The protein below binds the small molecule below.
Small molecule (SMILES): OC1C(O)C(O)C(O)C(O)C1O

Sequence of chain 1.B:
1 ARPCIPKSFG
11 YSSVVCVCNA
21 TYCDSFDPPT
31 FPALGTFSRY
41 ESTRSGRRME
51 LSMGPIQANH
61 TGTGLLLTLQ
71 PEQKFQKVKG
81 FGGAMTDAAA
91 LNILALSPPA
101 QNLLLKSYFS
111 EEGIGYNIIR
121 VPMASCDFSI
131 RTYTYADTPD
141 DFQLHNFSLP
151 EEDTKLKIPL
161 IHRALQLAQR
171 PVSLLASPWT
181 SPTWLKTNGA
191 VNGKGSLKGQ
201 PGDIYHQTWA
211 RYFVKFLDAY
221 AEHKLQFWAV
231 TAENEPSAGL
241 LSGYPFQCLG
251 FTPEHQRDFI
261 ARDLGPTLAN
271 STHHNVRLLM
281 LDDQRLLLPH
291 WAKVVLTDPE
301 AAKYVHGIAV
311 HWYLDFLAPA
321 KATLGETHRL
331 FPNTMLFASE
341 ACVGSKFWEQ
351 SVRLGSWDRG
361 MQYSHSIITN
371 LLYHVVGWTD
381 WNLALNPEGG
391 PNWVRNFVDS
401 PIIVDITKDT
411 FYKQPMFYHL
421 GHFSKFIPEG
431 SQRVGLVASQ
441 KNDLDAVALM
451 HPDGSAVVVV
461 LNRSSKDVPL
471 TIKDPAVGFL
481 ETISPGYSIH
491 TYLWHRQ

Binding-site contacts:
Ligand atom C5 contacts residue TRP381 of chain 1.B at 3.8 Å (hydrophobic).
Ligand atom C4 contacts residue ASP127 of chain 1.B at 3.6 Å.
Ligand atom C5 contacts residue ASN396 of chain 1.B at 3.8 Å.
Ligand atom O3 contacts residue TRP381 of chain 1.B at 3.4 Å.
Ligand atom C3 contacts residue TRP381 of chain 1.B at 4.1 Å (hydrophobic).
Ligand atom C3 contacts residue ASP127 of chain 1.B at 3.6 Å.
Ligand atom C3 contacts residue GLU340 of chain 1.B at 3.8 Å.
Ligand atom C1 contacts residue TRP381 of chain 1.B at 3.9 Å (hydrophobic).
Ligand atom O5 contacts residue CYS342 of chain 1.B at 3.6 Å (h-bond).
Ligand atom C3 contacts residue TRP179 of chain 1.B at 3.8 Å (hydrophobic).
Ligand atom C4 contacts residue TRP381 of chain 1.B at 3.1 Å (hydrophobic).
Ligand atom O4 contacts residue ASP127 of chain 1.B at 2.2 Å (salt-bridge).
Ligand atom C2 contacts residue GLU235 of chain 1.B at 4.0 Å.
Ligand atom O3 contacts residue TRP179 of chain 1.B at 2.6 Å (h-bond).
Ligand atom C6 contacts residue TYR313 of chain 1.B at 4.0 Å (hydrophobic).
Ligand atom C3 contacts residue PHE246 of chain 1.B at 3.9 Å (hydrophobic).
Ligand atom C2 contacts residue ASN234 of chain 1.B at 4.1 Å.
Ligand atom O2 contacts residue ASN234 of chain 1.B at 2.9 Å (h-bond).
Ligand atom O2 contacts residue GLU340 of chain 1.B at 2.5 Å (salt-bridge).
Ligand atom O3 contacts residue ASP127 of chain 1.B at 3.1 Å (salt-bridge).
Ligand atom O2 contacts residue TRP179 of chain 1.B at 3.6 Å.
Ligand atom O4 contacts residue TRP381 of chain 1.B at 3.4 Å (h-bond).
Ligand atom O2 contacts residue GLU235 of chain 1.B at 3.8 Å.
Ligand atom O6 contacts residue GLU340 of chain 1.B at 3.0 Å (salt-bridge).
Ligand atom C2 contacts residue GLU340 of chain 1.B at 2.5 Å.
Ligand atom C6 contacts residue CYS342 of chain 1.B at 3.7 Å (hydrophobic).
Ligand atom O3 contacts residue PHE246 of chain 1.B at 4.0 Å.
Ligand atom O5 contacts residue VAL398 of chain 1.B at 4.0 Å.
Ligand atom C4 contacts residue GLU340 of chain 1.B at 4.0 Å.
Ligand atom O6 contacts residue TYR313 of chain 1.B at 2.9 Å.
Ligand atom O4 contacts residue PHE128 of chain 1.B at 3.4 Å.
Ligand atom C1 contacts residue GLU340 of chain 1.B at 1.4 Å.
Ligand atom O3 contacts residue GLU340 of chain 1.B at 4.1 Å.
Ligand atom O5 contacts residue ASN396 of chain 1.B at 3.6 Å (h-bond).
Ligand atom O5 contacts residue PHE128 of chain 1.B at 4.1 Å.
Ligand atom C5 contacts residue GLU340 of chain 1.B at 3.8 Å.
Ligand atom C6 contacts residue GLU340 of chain 1.B at 2.5 Å.
Ligand atom O6 contacts residue GLU235 of chain 1.B at 4.0 Å.
Ligand atom O5 contacts residue TRP381 of chain 1.B at 3.6 Å (h-bond).
Ligand atom O4 contacts residue ASN396 of chain 1.B at 3.2 Å (h-bond).